Binding-site contacts:
Ligand atom CD contacts residue SER51 of chain 1.C at 3.5 Å.
Ligand atom CA contacts residue SER136 of chain 1.C at 3.4 Å.
Ligand atom CA contacts residue TYR67 of chain 1.C at 3.5 Å (hydrophobic).
Ligand atom OH contacts residue SER76 of chain 1.C at 2.7 Å (h-bond).
Ligand atom NE2 contacts residue THR114 of chain 1.C at 2.7 Å (h-bond).
Ligand atom C contacts residue SER51 of chain 1.C at 3.2 Å.
Ligand atom CD1 contacts residue SER136 of chain 1.C at 3.3 Å.
Ligand atom O contacts residue LYS145 of chain 1.A at 2.9 Å (salt-bridge).
Ligand atom CD1 contacts residue ARG108 of chain 1.C at 3.5 Å.
Ligand atom O contacts residue ASN47 of chain 1.C at 2.9 Å (h-bond).
Ligand atom CE1 contacts residue SER136 of chain 1.C at 2.9 Å.
Ligand atom CB contacts residue ALA110 of chain 1.C at 3.5 Å (hydrophobic).
Ligand atom O contacts residue TRP132 of chain 1.C at 3.1 Å (h-bond).
Ligand atom CD2 contacts residue TRP103 of chain 1.C at 3.5 Å (hydrophobic).
Ligand atom CA contacts residue ALA110 of chain 1.C at 3.5 Å (hydrophobic).
Ligand atom CB contacts residue TRP144 of chain 1.A at 3.2 Å (hydrophobic).
Ligand atom OE1 contacts residue SER51 of chain 1.C at 2.8 Å (h-bond).
Ligand atom C contacts residue TYR67 of chain 1.C at 3.4 Å (hydrophobic).
Ligand atom C contacts residue SER136 of chain 1.C at 3.4 Å.
Ligand atom N contacts residue ALA110 of chain 1.C at 2.7 Å (h-bond).
Ligand atom CG contacts residue SER51 of chain 1.C at 3.2 Å.
Ligand atom N contacts residue ASP152 of chain 1.C at 3.4 Å (salt-bridge).
Ligand atom CA contacts residue ASP152 of chain 1.C at 3.3 Å.
Ligand atom O contacts residue SER136 of chain 1.C at 3.4 Å (h-bond).
Ligand atom O contacts residue SER51 of chain 1.C at 3.1 Å (h-bond).
Ligand atom OD1 contacts residue LYS145 of chain 1.A at 3.0 Å (salt-bridge).
Ligand atom OE2 contacts residue SER69 of chain 1.C at 3.5 Å.
Ligand atom CZ contacts residue SER136 of chain 1.C at 3.4 Å.
Ligand atom N contacts residue LEU49 of chain 1.C at 3.5 Å.
Ligand atom OE1 contacts residue ALA70 of chain 1.C at 2.9 Å (h-bond).
Ligand atom OH contacts residue ARG108 of chain 1.C at 3.4 Å (salt-bridge).
Ligand atom N contacts residue LEU49 of chain 1.C at 2.9 Å.
Ligand atom N contacts residue HIS111 of chain 1.C at 3.3 Å (h-bond).
Ligand atom O contacts residue SER112 of chain 1.C at 3.0 Å (h-bond).
Ligand atom OE1 contacts residue SER69 of chain 1.C at 3.4 Å.
Ligand atom O contacts residue ALA110 of chain 1.C at 3.4 Å (h-bond).
Ligand atom CZ contacts residue SER146 of chain 1.C at 3.5 Å.
Ligand atom CB contacts residue SER51 of chain 1.C at 3.3 Å.
Ligand atom N contacts residue SER136 of chain 1.C at 3.0 Å (h-bond).
Ligand atom O contacts residue TYR67 of chain 1.C at 2.8 Å (h-bond).

Sequence of chain 1.C:
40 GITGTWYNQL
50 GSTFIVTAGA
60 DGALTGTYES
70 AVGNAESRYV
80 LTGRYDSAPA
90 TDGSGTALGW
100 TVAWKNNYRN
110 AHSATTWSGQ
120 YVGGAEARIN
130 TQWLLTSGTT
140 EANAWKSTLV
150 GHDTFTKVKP

Sequence of chain 1.A:
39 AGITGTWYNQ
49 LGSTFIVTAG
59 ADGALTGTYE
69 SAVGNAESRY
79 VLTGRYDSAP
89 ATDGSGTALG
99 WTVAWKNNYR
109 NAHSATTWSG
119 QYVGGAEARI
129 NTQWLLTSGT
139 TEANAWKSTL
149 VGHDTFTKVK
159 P

A protein and the small-molecule ligand that binds it are described below.
Small molecule (SMILES): CC(C)C[C@H](NC(=O)[C@H](Cc1ccc(O)cc1)NC(=O)[C@H](CC(=O)O)NC(=O)[C@@H]1CCCN1C(=O)[C@H](Cc1ccccc1)NC(=O)[C@H](C)N)C(=O)N[C@@H](C)C(=O)N[C@@H](CCC(=O)O)C(=O)N[C@@H](Cc1ccc(O)cc1)C(=O)N[C@@H](Cc1cnc[nH]1)C(=O)NCC(=O)NCC(N)=O